Binding-site contacts:
Ligand atom N2 contacts residue ASN641 of chain 1.A at 2.8 Å (h-bond).
Ligand atom C7 contacts residue ASN641 of chain 1.A at 3.3 Å.
Ligand atom O6 contacts residue ASN641 of chain 1.A at 4.2 Å.
Ligand atom C3 contacts residue ASN641 of chain 1.A at 3.8 Å.
Ligand atom C8 contacts residue ASN641 of chain 1.A at 3.5 Å.
Ligand atom O5 contacts residue ASN641 of chain 1.A at 2.4 Å (h-bond).
Ligand atom C2 contacts residue ASN641 of chain 1.A at 2.5 Å.
Ligand atom C1 contacts residue ASN641 of chain 1.A at 1.4 Å.
Ligand atom C5 contacts residue ASN641 of chain 1.A at 3.7 Å.
Ligand atom C4 contacts residue ASN641 of chain 1.A at 4.2 Å.
Ligand atom O7 contacts residue ASN641 of chain 1.A at 4.2 Å.

Sequence of chain 1.A:
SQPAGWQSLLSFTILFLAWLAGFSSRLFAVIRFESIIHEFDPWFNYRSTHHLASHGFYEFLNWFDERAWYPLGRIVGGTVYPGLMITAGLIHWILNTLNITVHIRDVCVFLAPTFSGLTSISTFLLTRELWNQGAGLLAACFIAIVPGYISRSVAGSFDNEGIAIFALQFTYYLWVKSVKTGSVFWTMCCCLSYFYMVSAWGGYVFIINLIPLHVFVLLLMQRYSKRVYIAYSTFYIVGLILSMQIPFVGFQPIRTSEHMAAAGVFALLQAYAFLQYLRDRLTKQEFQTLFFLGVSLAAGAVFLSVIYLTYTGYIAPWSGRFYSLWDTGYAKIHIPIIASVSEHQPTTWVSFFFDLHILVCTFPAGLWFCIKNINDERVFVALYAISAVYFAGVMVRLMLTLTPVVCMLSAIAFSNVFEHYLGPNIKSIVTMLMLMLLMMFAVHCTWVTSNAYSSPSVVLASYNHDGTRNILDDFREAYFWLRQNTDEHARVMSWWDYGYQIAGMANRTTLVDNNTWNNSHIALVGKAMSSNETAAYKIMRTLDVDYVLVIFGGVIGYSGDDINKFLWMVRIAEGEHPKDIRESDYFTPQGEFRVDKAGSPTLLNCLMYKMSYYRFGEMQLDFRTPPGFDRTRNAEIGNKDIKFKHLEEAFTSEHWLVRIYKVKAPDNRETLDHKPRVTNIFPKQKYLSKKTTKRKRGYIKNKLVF

This protein binds this small molecule.
Small molecule (SMILES): CC(=O)N[C@H]1[C@H](O[C@H]2[C@H](O)[C@@H](NC(C)=O)CO[C@@H]2CO)O[C@H](CO)[C@@H](O)[C@@H]1O